Sequence of chain 1.E:
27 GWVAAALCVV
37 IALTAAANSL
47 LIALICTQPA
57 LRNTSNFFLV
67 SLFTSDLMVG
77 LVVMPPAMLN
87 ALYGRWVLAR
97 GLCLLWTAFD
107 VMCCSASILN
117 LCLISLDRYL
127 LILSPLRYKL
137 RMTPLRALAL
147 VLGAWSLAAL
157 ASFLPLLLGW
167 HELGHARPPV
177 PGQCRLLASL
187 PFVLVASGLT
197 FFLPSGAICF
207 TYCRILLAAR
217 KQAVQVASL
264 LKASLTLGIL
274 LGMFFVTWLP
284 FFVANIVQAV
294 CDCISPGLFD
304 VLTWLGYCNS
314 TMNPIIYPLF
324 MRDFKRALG

The small molecule below binds the protein below.
Small molecule (SMILES): Cc1[nH]c2ccc(Cl)cc2c1CCN(C)C

Binding-site contacts:
Ligand atom CL1 contacts residue PHE188 of chain 1.E at 3.8 Å.
Ligand atom CL1 contacts residue LEU182 of chain 1.E at 3.5 Å.
Ligand atom C5 contacts residue ASN288 of chain 1.E at 4.4 Å.
Ligand atom C11 contacts residue PHE284 of chain 1.E at 3.5 Å (hydrophobic).
Ligand atom C2 contacts residue SER193 of chain 1.E at 3.5 Å.
Ligand atom C13 contacts residue PHE284 of chain 1.E at 4.3 Å (hydrophobic).
Ligand atom N2 contacts residue ASP106 of chain 1.E at 4.0 Å.
Ligand atom C12 contacts residue TRP281 of chain 1.E at 4.4 Å (hydrophobic).
Ligand atom C12 contacts residue TYR310 of chain 1.E at 4.0 Å (hydrophobic).
Ligand atom C9 contacts residue VAL107 of chain 1.E at 4.0 Å (hydrophobic).
Ligand atom C3 contacts residue SER193 of chain 1.E at 4.5 Å.
Ligand atom C8 contacts residue VAL107 of chain 1.E at 4.4 Å (hydrophobic).
Ligand atom C2 contacts residue ALA192 of chain 1.E at 4.1 Å (hydrophobic).
Ligand atom C12 contacts residue ASP106 of chain 1.E at 3.5 Å.
Ligand atom C9 contacts residue PHE285 of chain 1.E at 4.5 Å (hydrophobic).
Ligand atom C12 contacts residue CYS110 of chain 1.E at 3.6 Å (hydrophobic).
Ligand atom C13 contacts residue ASP106 of chain 1.E at 3.4 Å.
Ligand atom C1 contacts residue PHE188 of chain 1.E at 3.8 Å (hydrophobic).
Ligand atom C1 contacts residue ALA192 of chain 1.E at 4.4 Å (hydrophobic).
Ligand atom C1 contacts residue SER193 of chain 1.E at 4.0 Å.
Ligand atom C6 contacts residue ASN288 of chain 1.E at 4.3 Å.
Ligand atom N1 contacts residue PHE285 of chain 1.E at 4.2 Å.
Ligand atom C10 contacts residue VAL107 of chain 1.E at 4.2 Å (hydrophobic).
Ligand atom C7 contacts residue VAL107 of chain 1.E at 4.5 Å (hydrophobic).
Ligand atom C9 contacts residue CYS110 of chain 1.E at 3.5 Å (hydrophobic).
Ligand atom C7 contacts residue PHE285 of chain 1.E at 4.5 Å (hydrophobic).
Ligand atom CL1 contacts residue ASN288 of chain 1.E at 4.3 Å.
Ligand atom CL1 contacts residue ALA184 of chain 1.E at 3.9 Å.
Ligand atom C6 contacts residue PHE188 of chain 1.E at 4.0 Å (hydrophobic).
Ligand atom N2 contacts residue PHE284 of chain 1.E at 3.7 Å.
Ligand atom C9 contacts residue SER111 of chain 1.E at 3.7 Å.